The small molecule below binds the protein below.
Small molecule (SMILES): NS(=O)(=O)c1ccc2c(c1)C1=C(CCC1)[C@H](c1ccc(O)cc1)N2

Sequence of chain 1.A:
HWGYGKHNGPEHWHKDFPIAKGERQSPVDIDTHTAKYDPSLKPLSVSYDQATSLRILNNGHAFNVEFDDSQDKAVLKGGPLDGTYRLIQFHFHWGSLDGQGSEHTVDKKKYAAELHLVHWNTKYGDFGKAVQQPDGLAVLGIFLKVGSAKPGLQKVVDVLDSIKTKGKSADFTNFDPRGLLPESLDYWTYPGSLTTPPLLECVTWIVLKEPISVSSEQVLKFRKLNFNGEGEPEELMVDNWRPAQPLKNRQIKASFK

Binding-site contacts:
Ligand atom C14 contacts residue ASN11 of chain 1.A at 3.9 Å.
Ligand atom O2 contacts residue PHE20 of chain 1.A at 3.9 Å.
Ligand atom S contacts residue TRP5 of chain 1.A at 4.0 Å.
Ligand atom C15 contacts residue HIS15 of chain 1.A at 3.9 Å.
Ligand atom C13 contacts residue HIS10 of chain 1.A at 4.3 Å.
Ligand atom C15 contacts residue ASN11 of chain 1.A at 3.9 Å.
Ligand atom S contacts residue TRP16 of chain 1.A at 4.3 Å.
Ligand atom O contacts residue ASN11 of chain 1.A at 3.6 Å (h-bond).
Ligand atom C1 contacts residue ASN11 of chain 1.A at 3.5 Å.
Ligand atom S contacts residue ASP19 of chain 1.A at 3.6 Å (salt-bridge).
Ligand atom C1 contacts residue HIS4 of chain 1.A at 4.1 Å.
Ligand atom O2 contacts residue TRP5 of chain 1.A at 3.5 Å.
Ligand atom N1 contacts residue HIS15 of chain 1.A at 2.9 Å (h-bond).
Ligand atom C contacts residue ASN11 of chain 1.A at 3.6 Å.
Ligand atom O1 contacts residue ASN11 of chain 1.A at 3.6 Å (h-bond).
Ligand atom C17 contacts residue ASP19 of chain 1.A at 3.9 Å.
Ligand atom C9 contacts residue HIS4 of chain 1.A at 3.2 Å.
Ligand atom C4 contacts residue ASN11 of chain 1.A at 4.2 Å.
Ligand atom C3 contacts residue ASN11 of chain 1.A at 4.0 Å.
Ligand atom C16 contacts residue ASP19 of chain 1.A at 3.9 Å.
Ligand atom C8 contacts residue HIS4 of chain 1.A at 3.7 Å.
Ligand atom C15 contacts residue HIS10 of chain 1.A at 4.0 Å.
Ligand atom C11 contacts residue HIS4 of chain 1.A at 4.1 Å.
Ligand atom C12 contacts residue HIS4 of chain 1.A at 4.3 Å.
Ligand atom N1 contacts residue LYS18 of chain 1.A at 4.0 Å.
Ligand atom C7 contacts residue HIS4 of chain 1.A at 4.2 Å.
Ligand atom O1 contacts residue TRP16 of chain 1.A at 3.3 Å.
Ligand atom C2 contacts residue ASN11 of chain 1.A at 4.2 Å.
Ligand atom C14 contacts residue HIS10 of chain 1.A at 3.3 Å.
Ligand atom S contacts residue HIS15 of chain 1.A at 4.0 Å.
Ligand atom N1 contacts residue TRP16 of chain 1.A at 3.7 Å.
Ligand atom O2 contacts residue ASP19 of chain 1.A at 3.5 Å (salt-bridge).
Ligand atom C3 contacts residue HIS10 of chain 1.A at 3.3 Å.
Ligand atom C10 contacts residue HIS4 of chain 1.A at 3.3 Å.
Ligand atom C2 contacts residue HIS4 of chain 1.A at 3.9 Å.
Ligand atom C4 contacts residue HIS10 of chain 1.A at 3.8 Å.
Ligand atom C17 contacts residue HIS4 of chain 1.A at 4.1 Å.
Ligand atom O1 contacts residue HIS15 of chain 1.A at 3.8 Å.
Ligand atom N1 contacts residue ASP19 of chain 1.A at 2.8 Å (salt-bridge).
Ligand atom O1 contacts residue TRP5 of chain 1.A at 3.6 Å.